The small molecule below binds the protein below.
Small molecule (SMILES): Cc1ccc([N+](=O)[O-])c(Oc2ccc(C[C@@H](N)C(N)=O)cc2)c1

Binding-site contacts:
Ligand atom C4 contacts residue VAL239 of chain 1.B at 3.7 Å (hydrophobic).
Ligand atom O2 contacts residue MET261 of chain 1.B at 3.2 Å (h-bond).
Ligand atom N2 contacts residue GLN150 of chain 1.B at 2.4 Å (h-bond).
Ligand atom C13 contacts residue PRO237 of chain 1.B at 3.9 Å (hydrophobic).
Ligand atom C5 contacts residue HEM1 of chain 1.C at 3.7 Å.
Ligand atom C10 contacts residue HEM1 of chain 1.C at 3.9 Å.
Ligand atom C6 contacts residue GLY258 of chain 1.B at 3.6 Å.
Ligand atom N1 contacts residue HEM1 of chain 1.C at 3.9 Å.
Ligand atom O2 contacts residue TRP259 of chain 1.B at 3.1 Å (h-bond).
Ligand atom C1 contacts residue HEM1 of chain 1.C at 3.3 Å.
Ligand atom C2 contacts residue TRP259 of chain 1.B at 3.8 Å (hydrophobic).
Ligand atom C1 contacts residue PRO237 of chain 1.B at 3.8 Å (hydrophobic).
Ligand atom C13 contacts residue VAL239 of chain 1.B at 4.0 Å (hydrophobic).
Ligand atom C6 contacts residue HEM1 of chain 1.C at 3.2 Å.
Ligand atom C7 contacts residue HEM1 of chain 1.C at 3.7 Å.
Ligand atom C13 contacts residue ASN257 of chain 1.B at 3.9 Å.
Ligand atom N1 contacts residue TYR260 of chain 1.B at 3.9 Å.
Ligand atom C14 contacts residue HEM1 of chain 1.C at 3.7 Å.
Ligand atom O4 contacts residue ARG153 of chain 1.B at 3.8 Å.
Ligand atom C13 contacts residue PHE256 of chain 1.B at 3.3 Å (hydrophobic).
Ligand atom O3 contacts residue TYR260 of chain 1.B at 3.6 Å.
Ligand atom C5 contacts residue PRO237 of chain 1.B at 3.8 Å (hydrophobic).
Ligand atom C1 contacts residue TRP259 of chain 1.B at 3.1 Å (hydrophobic).
Ligand atom C11 contacts residue HEM1 of chain 1.C at 3.2 Å.
Ligand atom C2 contacts residue HEM1 of chain 1.C at 3.8 Å.
Ligand atom C3 contacts residue PRO237 of chain 1.B at 3.7 Å (hydrophobic).
Ligand atom C13 contacts residue HEM1 of chain 1.C at 3.7 Å.
Ligand atom N1 contacts residue TRP259 of chain 1.B at 3.8 Å.
Ligand atom N2 contacts residue ARG153 of chain 1.B at 3.8 Å.
Ligand atom C11 contacts residue VAL239 of chain 1.B at 3.9 Å (hydrophobic).
Ligand atom C16 contacts residue SER149 of chain 1.B at 3.5 Å.
Ligand atom C8 contacts residue GLN150 of chain 1.B at 3.8 Å.
Ligand atom C12 contacts residue HEM1 of chain 1.C at 3.2 Å.
Ligand atom C9 contacts residue GLN150 of chain 1.B at 3.7 Å.
Ligand atom O2 contacts residue HEM1 of chain 1.C at 3.5 Å.
Ligand atom O2 contacts residue TYR260 of chain 1.B at 3.5 Å.
Ligand atom O3 contacts residue GLU264 of chain 1.B at 3.0 Å.
Ligand atom C12 contacts residue VAL239 of chain 1.B at 4.0 Å (hydrophobic).
Ligand atom C2 contacts residue PRO237 of chain 1.B at 3.5 Å (hydrophobic).
Ligand atom C15 contacts residue GLN150 of chain 1.B at 3.8 Å.

Sequence of chain 1.B:
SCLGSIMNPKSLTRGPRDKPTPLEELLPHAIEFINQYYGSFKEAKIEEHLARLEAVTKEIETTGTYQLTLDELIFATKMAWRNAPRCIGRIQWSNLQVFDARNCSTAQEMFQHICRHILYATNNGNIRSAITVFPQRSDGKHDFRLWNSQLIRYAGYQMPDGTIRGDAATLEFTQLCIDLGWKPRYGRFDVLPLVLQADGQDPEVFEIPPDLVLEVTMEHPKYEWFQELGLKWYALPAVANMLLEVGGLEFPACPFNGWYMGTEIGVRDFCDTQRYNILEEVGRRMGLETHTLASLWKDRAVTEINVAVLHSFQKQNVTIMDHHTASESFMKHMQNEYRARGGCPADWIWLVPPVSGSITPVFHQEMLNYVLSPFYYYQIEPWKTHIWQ